A small-molecule ligand and the protein it binds are described below.
Small molecule (SMILES): C[C@@H]1c2c(ccc(O)c2F)O[C@@H](c2ccc(OCCN3CCCCC3)cc2)[C@H]1c1ccc(O)cc1

Sequence of chain 1.A:
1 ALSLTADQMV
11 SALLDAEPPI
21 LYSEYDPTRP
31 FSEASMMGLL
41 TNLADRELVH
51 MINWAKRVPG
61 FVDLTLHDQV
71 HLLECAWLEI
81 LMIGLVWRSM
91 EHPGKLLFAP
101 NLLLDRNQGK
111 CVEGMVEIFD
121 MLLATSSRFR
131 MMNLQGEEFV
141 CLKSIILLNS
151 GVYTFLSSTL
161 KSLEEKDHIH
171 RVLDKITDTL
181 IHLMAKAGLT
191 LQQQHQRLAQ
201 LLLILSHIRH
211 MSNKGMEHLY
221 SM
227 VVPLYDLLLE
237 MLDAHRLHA

Binding-site contacts:
Ligand atom O27 contacts residue LEU219 of chain 1.A at 3.3 Å.
Ligand atom O18 contacts residue GLY215 of chain 1.A at 3.3 Å (h-bond).
Ligand atom C32 contacts residue ASP45 of chain 1.A at 2.8 Å.
Ligand atom C17 contacts residue HIS218 of chain 1.A at 3.4 Å.
Ligand atom N30 contacts residue ASP45 of chain 1.A at 2.7 Å (salt-bridge).
Ligand atom O8 contacts residue ARG88 of chain 1.A at 3.3 Å (salt-bridge).
Ligand atom C34 contacts residue TRP77 of chain 1.A at 3.8 Å (hydrophobic).
Ligand atom O8 contacts residue GLU47 of chain 1.A at 2.8 Å (salt-bridge).
Ligand atom C33 contacts residue ASP45 of chain 1.A at 3.5 Å.
Ligand atom C20 contacts residue MET115 of chain 1.A at 3.8 Å (hydrophobic).
Ligand atom C11 contacts residue PHE98 of chain 1.A at 3.8 Å (hydrophobic).
Ligand atom C24 contacts residue ALA44 of chain 1.A at 3.8 Å (hydrophobic).
Ligand atom C33 contacts residue LEU230 of chain 1.A at 3.3 Å (hydrophobic).
Ligand atom O3 contacts residue LEU40 of chain 1.A at 3.1 Å.
Ligand atom C19 contacts residue HIS218 of chain 1.A at 3.4 Å.
Ligand atom C23 contacts residue THR41 of chain 1.A at 3.7 Å.
Ligand atom C26 contacts residue ALA44 of chain 1.A at 3.6 Å (hydrophobic).
Ligand atom C13 contacts residue LEU122 of chain 1.A at 3.6 Å (hydrophobic).
Ligand atom C34 contacts residue ASP45 of chain 1.A at 3.1 Å.
Ligand atom O18 contacts residue HIS218 of chain 1.A at 2.7 Å (h-bond).
Ligand atom O18 contacts residue ILE118 of chain 1.A at 3.1 Å.
Ligand atom C25 contacts residue ALA44 of chain 1.A at 3.5 Å (hydrophobic).
Ligand atom C35 contacts residue ASP45 of chain 1.A at 3.1 Å.
Ligand atom C5 contacts residue LEU40 of chain 1.A at 3.3 Å (hydrophobic).
Ligand atom C34 contacts residue LEU48 of chain 1.A at 3.8 Å (hydrophobic).
Ligand atom C4 contacts residue LEU40 of chain 1.A at 3.8 Å (hydrophobic).
Ligand atom F10 contacts residue LEU81 of chain 1.A at 3.7 Å.
Ligand atom C6 contacts residue GLU47 of chain 1.A at 2.9 Å.
Ligand atom O27 contacts residue TRP77 of chain 1.A at 3.5 Å.
Ligand atom O8 contacts residue LEU81 of chain 1.A at 3.6 Å.
Ligand atom C24 contacts residue LEU219 of chain 1.A at 3.6 Å (hydrophobic).
Ligand atom C7 contacts residue GLU47 of chain 1.A at 3.2 Å.
Ligand atom C16 contacts residue GLY215 of chain 1.A at 3.8 Å.
Ligand atom C2 contacts residue LEU40 of chain 1.A at 3.7 Å (hydrophobic).
Ligand atom C17 contacts residue ILE118 of chain 1.A at 3.7 Å (hydrophobic).
Ligand atom F10 contacts residue MET82 of chain 1.A at 3.8 Å.
Ligand atom C4 contacts residue PHE98 of chain 1.A at 3.8 Å (hydrophobic).
Ligand atom C31 contacts residue ASP45 of chain 1.A at 3.3 Å.
Ligand atom C33 contacts residue LEU48 of chain 1.A at 3.5 Å (hydrophobic).
Ligand atom C35 contacts residue TRP77 of chain 1.A at 3.4 Å (hydrophobic).